Sequence of chain 1.A:
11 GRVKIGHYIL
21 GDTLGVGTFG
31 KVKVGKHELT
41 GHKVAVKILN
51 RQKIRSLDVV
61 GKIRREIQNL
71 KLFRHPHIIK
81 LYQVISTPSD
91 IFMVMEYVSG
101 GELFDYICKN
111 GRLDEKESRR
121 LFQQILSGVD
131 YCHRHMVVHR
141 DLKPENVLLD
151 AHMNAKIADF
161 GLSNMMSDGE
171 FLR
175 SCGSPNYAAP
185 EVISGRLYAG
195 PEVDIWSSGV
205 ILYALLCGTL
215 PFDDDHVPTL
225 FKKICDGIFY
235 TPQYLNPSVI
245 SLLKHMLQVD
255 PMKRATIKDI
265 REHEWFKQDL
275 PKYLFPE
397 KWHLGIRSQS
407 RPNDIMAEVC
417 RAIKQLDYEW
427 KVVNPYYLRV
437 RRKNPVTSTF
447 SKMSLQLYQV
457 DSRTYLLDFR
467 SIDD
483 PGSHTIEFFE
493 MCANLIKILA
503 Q

This protein binds this small molecule.
Small molecule (SMILES): COc1nc(N(C)C)ccc1-c1cc2c(C(=O)O[C@@H]3O[C@H](C(=O)O)[C@@H](O)[C@H](O)[C@H]3O)c[nH]c2cc1Cl

Sequence of chain 1.B:
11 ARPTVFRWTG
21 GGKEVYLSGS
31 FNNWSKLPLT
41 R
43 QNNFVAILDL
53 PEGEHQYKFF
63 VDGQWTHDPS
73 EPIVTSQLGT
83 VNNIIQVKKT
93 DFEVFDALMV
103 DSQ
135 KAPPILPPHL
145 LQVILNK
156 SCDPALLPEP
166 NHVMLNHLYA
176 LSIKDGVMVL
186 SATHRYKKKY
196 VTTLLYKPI

Binding-site contacts:
Ligand atom C12 contacts residue ASP90 of chain 1.A at 3.7 Å.
Ligand atom CL1 contacts residue VAL47 of chain 1.B at 3.8 Å.
Ligand atom C5 contacts residue ILE48 of chain 1.A at 3.9 Å (hydrophobic).
Ligand atom C1 contacts residue LEU20 of chain 1.A at 3.5 Å (hydrophobic).
Ligand atom C13 contacts residue ASP90 of chain 1.A at 3.8 Å.
Ligand atom N3 contacts residue ARG17 of chain 1.B at 3.2 Å (salt-bridge).
Ligand atom C3 contacts residue LYS33 of chain 1.A at 3.7 Å.
Ligand atom N2 contacts residue VAL47 of chain 1.B at 3.6 Å.
Ligand atom C7 contacts residue VAL47 of chain 1.B at 3.5 Å (hydrophobic).
Ligand atom CL1 contacts residue VAL15 of chain 1.B at 3.9 Å.
Ligand atom O1 contacts residue VAL47 of chain 1.B at 3.6 Å.
Ligand atom C6 contacts residue VAL47 of chain 1.B at 3.9 Å (hydrophobic).
Ligand atom C4 contacts residue LYS33 of chain 1.A at 3.6 Å.
Ligand atom O2 contacts residue LYS31 of chain 1.A at 3.3 Å (salt-bridge).
Ligand atom C16 contacts residue ARG17 of chain 1.B at 3.8 Å.
Ligand atom C23 contacts residue ASN45 of chain 1.B at 3.9 Å.
Ligand atom C11 contacts residue ARG17 of chain 1.B at 3.7 Å.
Ligand atom C2 contacts residue VAL13 of chain 1.A at 3.8 Å (hydrophobic).
Ligand atom C13 contacts residue ILE48 of chain 1.A at 3.7 Å (hydrophobic).
Ligand atom C15 contacts residue ARG17 of chain 1.B at 3.3 Å.
Ligand atom CL1 contacts residue PHE92 of chain 1.A at 3.9 Å.
Ligand atom C1 contacts residue LYS33 of chain 1.A at 3.4 Å.
Ligand atom C12 contacts residue ILE48 of chain 1.A at 3.7 Å (hydrophobic).
Ligand atom N1 contacts residue VAL13 of chain 1.A at 3.9 Å.
Ligand atom C15 contacts residue ASP90 of chain 1.A at 3.7 Å.
Ligand atom N2 contacts residue SEP42 of chain 1.B at 3.8 Å.
Ligand atom C12 contacts residue ARG17 of chain 1.B at 3.8 Å.
Ligand atom C8 contacts residue VAL47 of chain 1.B at 3.6 Å (hydrophobic).
Ligand atom C5 contacts residue LYS33 of chain 1.A at 3.8 Å.
Ligand atom C2 contacts residue THR40 of chain 1.B at 3.9 Å.
Ligand atom O6 contacts residue ASN44 of chain 1.B at 3.1 Å (h-bond).
Ligand atom C8 contacts residue ASN45 of chain 1.B at 3.2 Å.
Ligand atom N1 contacts residue LYS33 of chain 1.A at 3.9 Å.
Ligand atom CL1 contacts residue ILE49 of chain 1.B at 3.7 Å.
Ligand atom O4 contacts residue ASN45 of chain 1.B at 3.7 Å.
Ligand atom C8 contacts residue SEP42 of chain 1.B at 3.8 Å.
Ligand atom N3 contacts residue ASP90 of chain 1.A at 2.8 Å (salt-bridge).
Ligand atom N3 contacts residue ILE48 of chain 1.A at 3.9 Å.
Ligand atom C1 contacts residue GLY21 of chain 1.A at 3.3 Å.
Ligand atom O5 contacts residue THR19 of chain 1.B at 3.9 Å.